A protein and the small-molecule ligand that binds it are described below.
Small molecule (SMILES): CC(=O)N[C@@H]1[C@@H](O)[C@H](O)[C@@H](CO)O[C@H]1O

Sequence of chain 1.A:
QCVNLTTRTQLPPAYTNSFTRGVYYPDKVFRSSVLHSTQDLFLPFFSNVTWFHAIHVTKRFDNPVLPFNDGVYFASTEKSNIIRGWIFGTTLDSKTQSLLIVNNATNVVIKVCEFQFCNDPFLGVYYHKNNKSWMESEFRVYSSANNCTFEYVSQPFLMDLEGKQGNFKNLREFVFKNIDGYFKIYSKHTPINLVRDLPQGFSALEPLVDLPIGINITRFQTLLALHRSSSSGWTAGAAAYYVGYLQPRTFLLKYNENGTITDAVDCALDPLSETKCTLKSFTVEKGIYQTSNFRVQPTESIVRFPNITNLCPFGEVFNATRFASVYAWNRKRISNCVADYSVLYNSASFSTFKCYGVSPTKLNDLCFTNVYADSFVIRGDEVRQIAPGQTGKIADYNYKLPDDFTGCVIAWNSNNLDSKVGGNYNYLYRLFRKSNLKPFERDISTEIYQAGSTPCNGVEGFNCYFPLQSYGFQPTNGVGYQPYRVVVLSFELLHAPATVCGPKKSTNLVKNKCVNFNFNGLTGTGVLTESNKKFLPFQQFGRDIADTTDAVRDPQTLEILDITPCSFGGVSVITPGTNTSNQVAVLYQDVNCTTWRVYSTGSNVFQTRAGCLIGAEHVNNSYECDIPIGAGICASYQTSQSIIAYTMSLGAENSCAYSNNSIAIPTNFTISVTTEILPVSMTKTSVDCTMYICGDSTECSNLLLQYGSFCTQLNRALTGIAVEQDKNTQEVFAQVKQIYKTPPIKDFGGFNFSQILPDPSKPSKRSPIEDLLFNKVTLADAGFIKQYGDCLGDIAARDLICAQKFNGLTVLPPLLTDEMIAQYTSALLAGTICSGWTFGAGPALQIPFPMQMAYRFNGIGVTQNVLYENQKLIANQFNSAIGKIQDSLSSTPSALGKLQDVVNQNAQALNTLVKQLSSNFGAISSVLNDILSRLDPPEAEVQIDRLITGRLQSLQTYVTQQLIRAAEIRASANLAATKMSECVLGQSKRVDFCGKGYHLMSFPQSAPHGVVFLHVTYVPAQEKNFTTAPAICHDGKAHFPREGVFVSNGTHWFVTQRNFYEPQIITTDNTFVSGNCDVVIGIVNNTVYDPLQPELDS

Binding-site contacts:
Ligand atom C3 contacts residue ASN165 of chain 1.A at 3.9 Å.
Ligand atom C8 contacts residue ALA352 of chain 1.C at 3.8 Å (hydrophobic).
Ligand atom C8 contacts residue ILE468 of chain 1.C at 3.8 Å (hydrophobic).
Ligand atom C2 contacts residue ASN165 of chain 1.A at 2.5 Å.
Ligand atom O7 contacts residue ASN165 of chain 1.A at 3.8 Å.
Ligand atom C4 contacts residue ASN165 of chain 1.A at 4.4 Å.
Ligand atom O7 contacts residue ILE468 of chain 1.C at 3.7 Å.
Ligand atom C7 contacts residue ILE468 of chain 1.C at 4.4 Å (hydrophobic).
Ligand atom O7 contacts residue TYR351 of chain 1.C at 3.0 Å (h-bond).
Ligand atom C7 contacts residue TYR351 of chain 1.C at 3.4 Å (hydrophobic).
Ligand atom O5 contacts residue ASN165 of chain 1.A at 2.5 Å (h-bond).
Ligand atom C7 contacts residue ASN165 of chain 1.A at 3.5 Å.
Ligand atom C5 contacts residue ASN165 of chain 1.A at 3.8 Å.
Ligand atom C8 contacts residue TYR351 of chain 1.C at 3.4 Å (hydrophobic).
Ligand atom C1 contacts residue ASN165 of chain 1.A at 1.5 Å.
Ligand atom N2 contacts residue ASN165 of chain 1.A at 2.9 Å (h-bond).

Sequence of chain 1.C:
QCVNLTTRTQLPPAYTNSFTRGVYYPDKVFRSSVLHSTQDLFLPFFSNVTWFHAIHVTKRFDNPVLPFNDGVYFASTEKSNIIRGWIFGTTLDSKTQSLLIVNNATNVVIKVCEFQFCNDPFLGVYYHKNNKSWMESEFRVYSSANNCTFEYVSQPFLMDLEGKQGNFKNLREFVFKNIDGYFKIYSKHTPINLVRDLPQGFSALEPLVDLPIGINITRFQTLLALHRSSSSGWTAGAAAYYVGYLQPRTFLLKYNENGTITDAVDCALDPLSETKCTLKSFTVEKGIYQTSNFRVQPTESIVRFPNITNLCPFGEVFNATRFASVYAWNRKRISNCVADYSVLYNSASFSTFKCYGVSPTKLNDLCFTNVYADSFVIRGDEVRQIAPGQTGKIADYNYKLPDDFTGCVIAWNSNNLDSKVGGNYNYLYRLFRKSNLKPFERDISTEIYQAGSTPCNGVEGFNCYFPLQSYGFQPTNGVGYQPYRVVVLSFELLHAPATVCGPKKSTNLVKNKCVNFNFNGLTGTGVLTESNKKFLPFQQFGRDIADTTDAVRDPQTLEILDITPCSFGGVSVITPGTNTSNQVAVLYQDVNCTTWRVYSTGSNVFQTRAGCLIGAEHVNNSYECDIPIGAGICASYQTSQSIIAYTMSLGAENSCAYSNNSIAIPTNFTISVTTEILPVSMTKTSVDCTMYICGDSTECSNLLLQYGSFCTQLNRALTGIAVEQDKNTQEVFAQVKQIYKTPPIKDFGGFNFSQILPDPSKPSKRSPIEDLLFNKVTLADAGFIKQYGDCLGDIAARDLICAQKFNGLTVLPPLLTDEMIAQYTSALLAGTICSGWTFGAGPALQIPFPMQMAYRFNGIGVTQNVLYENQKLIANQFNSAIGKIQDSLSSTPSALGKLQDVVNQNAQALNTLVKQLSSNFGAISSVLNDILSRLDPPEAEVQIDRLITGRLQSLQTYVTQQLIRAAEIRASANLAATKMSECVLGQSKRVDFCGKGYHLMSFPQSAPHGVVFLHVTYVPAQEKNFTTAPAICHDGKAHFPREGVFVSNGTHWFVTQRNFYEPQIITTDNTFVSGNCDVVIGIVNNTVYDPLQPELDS